Sequence of chain 1.C:
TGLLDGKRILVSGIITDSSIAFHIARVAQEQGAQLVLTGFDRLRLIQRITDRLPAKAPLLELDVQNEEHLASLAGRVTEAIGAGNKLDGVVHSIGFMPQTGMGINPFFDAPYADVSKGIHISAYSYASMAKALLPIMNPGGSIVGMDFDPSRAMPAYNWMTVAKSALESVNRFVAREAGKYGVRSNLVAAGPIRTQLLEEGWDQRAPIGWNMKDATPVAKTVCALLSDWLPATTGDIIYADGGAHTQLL

This protein binds this small molecule.
Small molecule (SMILES): Cc1cc(CNC(=O)c2cc(CSc3nc(C)cc(C)n3)on2)ccn1

Binding-site contacts:
Ligand atom N2 contacts residue MET98 of chain 1.C at 3.1 Å (h-bond).
Ligand atom C3 contacts residue NAD1 of chain 1.I at 3.5 Å.
Ligand atom C13 contacts residue GLN100 of chain 1.C at 3.5 Å.
Ligand atom N contacts residue NAD1 of chain 1.I at 2.7 Å (h-bond).
Ligand atom N2 contacts residue MET161 of chain 1.C at 4.1 Å.
Ligand atom C1 contacts residue MET103 of chain 1.C at 4.0 Å (hydrophobic).
Ligand atom C2 contacts residue TYR158 of chain 1.C at 4.0 Å (hydrophobic).
Ligand atom N3 contacts residue MET98 of chain 1.C at 3.0 Å (h-bond).
Ligand atom O contacts residue MET98 of chain 1.C at 3.7 Å.
Ligand atom C contacts residue NAD1 of chain 1.I at 4.0 Å.
Ligand atom C9 contacts residue MET98 of chain 1.C at 3.4 Å (hydrophobic).
Ligand atom S contacts residue NAD1 of chain 1.I at 3.6 Å.
Ligand atom C15 contacts residue GLN100 of chain 1.C at 3.9 Å.
Ligand atom C17 contacts residue NAD1 of chain 1.I at 3.5 Å.
Ligand atom C10 contacts residue PRO99 of chain 1.C at 3.9 Å (hydrophobic).
Ligand atom C17 contacts residue PHE149 of chain 1.C at 3.7 Å (hydrophobic).
Ligand atom O contacts residue MET161 of chain 1.C at 3.7 Å.
Ligand atom O1 contacts residue MET98 of chain 1.C at 4.0 Å.
Ligand atom C6 contacts residue GLY96 of chain 1.C at 3.7 Å.
Ligand atom S contacts residue MET161 of chain 1.C at 3.9 Å.
Ligand atom C8 contacts residue MET98 of chain 1.C at 4.0 Å (hydrophobic).
Ligand atom O contacts residue GLY96 of chain 1.C at 3.4 Å (h-bond).
Ligand atom O contacts residue PHE97 of chain 1.C at 3.3 Å.
Ligand atom C1 contacts residue NAD1 of chain 1.I at 3.8 Å.
Ligand atom C2 contacts residue NAD1 of chain 1.I at 3.7 Å.
Ligand atom N2 contacts residue PHE97 of chain 1.C at 3.4 Å.
Ligand atom C2 contacts residue MET103 of chain 1.C at 3.8 Å (hydrophobic).
Ligand atom N contacts residue MET161 of chain 1.C at 3.9 Å.
Ligand atom N4 contacts residue GLN100 of chain 1.C at 3.5 Å (h-bond).
Ligand atom C4 contacts residue NAD1 of chain 1.I at 3.5 Å.
Ligand atom C10 contacts residue MET98 of chain 1.C at 3.2 Å (hydrophobic).
Ligand atom C4 contacts residue MET161 of chain 1.C at 4.1 Å (hydrophobic).
Ligand atom C11 contacts residue GLN100 of chain 1.C at 3.9 Å.
Ligand atom C3 contacts residue MET103 of chain 1.C at 4.0 Å (hydrophobic).
Ligand atom C12 contacts residue GLN100 of chain 1.C at 3.8 Å.
Ligand atom C5 contacts residue NAD1 of chain 1.I at 3.4 Å.
Ligand atom C10 contacts residue GLN100 of chain 1.C at 3.6 Å.
Ligand atom S contacts residue GLY96 of chain 1.C at 3.5 Å (h-bond).
Ligand atom O1 contacts residue PHE97 of chain 1.C at 3.5 Å.
Ligand atom C5 contacts residue GLY96 of chain 1.C at 3.5 Å.